Sequence of chain 1.B:
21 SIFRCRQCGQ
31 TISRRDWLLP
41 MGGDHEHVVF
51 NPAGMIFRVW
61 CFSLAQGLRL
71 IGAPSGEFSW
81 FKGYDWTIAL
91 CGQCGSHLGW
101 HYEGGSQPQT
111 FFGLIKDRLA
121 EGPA

Binding-site contacts:
Ligand atom C07 contacts residue TRP80 of chain 1.B at 4.4 Å (hydrophobic).
Ligand atom C04 contacts residue TRP86 of chain 1.B at 3.7 Å (hydrophobic).
Ligand atom C04 contacts residue TYR102 of chain 1.B at 3.4 Å (hydrophobic).
Ligand atom C02 contacts residue ASN51 of chain 1.B at 4.2 Å.
Ligand atom C06 contacts residue TRP100 of chain 1.B at 3.6 Å (hydrophobic).
Ligand atom O05 contacts residue TRP86 of chain 1.B at 3.7 Å.
Ligand atom N03 contacts residue TRP80 of chain 1.B at 3.4 Å.
Ligand atom C07 contacts residue TRP86 of chain 1.B at 3.7 Å (hydrophobic).
Ligand atom O01 contacts residue PHE78 of chain 1.B at 3.2 Å (h-bond).
Ligand atom O01 contacts residue TRP80 of chain 1.B at 3.8 Å.
Ligand atom N03 contacts residue SER79 of chain 1.B at 4.1 Å.
Ligand atom N03 contacts residue PHE78 of chain 1.B at 2.9 Å (h-bond).
Ligand atom N03 contacts residue TRP86 of chain 1.B at 4.2 Å.
Ligand atom O05 contacts residue PHE78 of chain 1.B at 4.1 Å.
Ligand atom O05 contacts residue SER79 of chain 1.B at 3.7 Å.
Ligand atom C06 contacts residue TRP86 of chain 1.B at 3.7 Å (hydrophobic).
Ligand atom O05 contacts residue TRP80 of chain 1.B at 3.1 Å (h-bond).
Ligand atom O01 contacts residue PRO52 of chain 1.B at 3.4 Å.
Ligand atom O05 contacts residue TYR102 of chain 1.B at 2.5 Å (h-bond).
Ligand atom O01 contacts residue ASN51 of chain 1.B at 3.7 Å.
Ligand atom C06 contacts residue TYR102 of chain 1.B at 3.6 Å (hydrophobic).
Ligand atom C07 contacts residue TRP100 of chain 1.B at 3.5 Å (hydrophobic).
Ligand atom C08 contacts residue TRP80 of chain 1.B at 3.8 Å (hydrophobic).
Ligand atom C06 contacts residue TRP80 of chain 1.B at 3.7 Å (hydrophobic).
Ligand atom C02 contacts residue PHE78 of chain 1.B at 3.5 Å (hydrophobic).
Ligand atom C04 contacts residue PHE78 of chain 1.B at 3.9 Å (hydrophobic).
Ligand atom C02 contacts residue PRO52 of chain 1.B at 4.4 Å (hydrophobic).
Ligand atom C04 contacts residue SER79 of chain 1.B at 4.2 Å.
Ligand atom C04 contacts residue TRP80 of chain 1.B at 3.4 Å (hydrophobic).
Ligand atom C08 contacts residue ASN51 of chain 1.B at 3.8 Å.
Ligand atom C02 contacts residue TRP80 of chain 1.B at 3.6 Å (hydrophobic).

This protein binds this small molecule.
Small molecule (SMILES): O=C1CCCC(=O)N1